Sequence of chain 1.B:
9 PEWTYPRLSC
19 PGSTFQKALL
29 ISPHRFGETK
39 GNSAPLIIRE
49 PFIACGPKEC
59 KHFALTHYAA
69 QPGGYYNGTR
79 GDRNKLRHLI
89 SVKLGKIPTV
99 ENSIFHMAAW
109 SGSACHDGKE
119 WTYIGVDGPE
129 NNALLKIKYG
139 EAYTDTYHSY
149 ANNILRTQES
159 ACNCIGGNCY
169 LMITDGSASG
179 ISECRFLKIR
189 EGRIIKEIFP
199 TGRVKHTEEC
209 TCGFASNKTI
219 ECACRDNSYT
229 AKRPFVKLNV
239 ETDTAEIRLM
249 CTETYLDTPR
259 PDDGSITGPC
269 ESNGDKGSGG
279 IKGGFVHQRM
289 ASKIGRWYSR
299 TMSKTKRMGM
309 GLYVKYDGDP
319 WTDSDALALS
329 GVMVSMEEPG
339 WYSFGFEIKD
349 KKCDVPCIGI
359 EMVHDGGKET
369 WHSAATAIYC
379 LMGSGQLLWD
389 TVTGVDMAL

Binding-site contacts:
Ligand atom C2 contacts residue ASN215 of chain 1.B at 2.5 Å.
Ligand atom C7 contacts residue ASN215 of chain 1.B at 3.7 Å.
Ligand atom O5 contacts residue ASN215 of chain 1.B at 2.4 Å (h-bond).
Ligand atom C1 contacts residue TYR13 of chain 1.B at 4.3 Å (hydrophobic).
Ligand atom C8 contacts residue LEU16 of chain 1.B at 4.0 Å (hydrophobic).
Ligand atom N2 contacts residue ARG15 of chain 1.B at 4.4 Å.
Ligand atom C1 contacts residue PRO14 of chain 1.B at 4.2 Å (hydrophobic).
Ligand atom O7 contacts residue ASN215 of chain 1.B at 4.2 Å.
Ligand atom N2 contacts residue PRO14 of chain 1.B at 3.0 Å (h-bond).
Ligand atom C3 contacts residue PRO14 of chain 1.B at 4.4 Å (hydrophobic).
Ligand atom O5 contacts residue TYR13 of chain 1.B at 4.3 Å.
Ligand atom C5 contacts residue ASN215 of chain 1.B at 3.7 Å.
Ligand atom C1 contacts residue ASN215 of chain 1.B at 1.4 Å.
Ligand atom C8 contacts residue PRO14 of chain 1.B at 3.4 Å (hydrophobic).
Ligand atom O7 contacts residue LEU16 of chain 1.B at 4.3 Å.
Ligand atom C8 contacts residue ARG15 of chain 1.B at 3.9 Å.
Ligand atom C2 contacts residue PRO14 of chain 1.B at 4.0 Å (hydrophobic).
Ligand atom N2 contacts residue ASN215 of chain 1.B at 2.8 Å (h-bond).
Ligand atom C3 contacts residue ASN215 of chain 1.B at 3.8 Å.
Ligand atom C7 contacts residue PRO14 of chain 1.B at 3.7 Å (hydrophobic).
Ligand atom C4 contacts residue ASN215 of chain 1.B at 4.3 Å.

The protein below binds the small molecule below.
Small molecule (SMILES): CC(=O)N[C@@H]1[C@@H](O)[C@H](O)[C@@H](CO)O[C@H]1O